Binding-site contacts:
Ligand atom O6 contacts residue ASN243 of chain 2.A at 3.0 Å (h-bond).
Ligand atom N3 contacts residue MET219 of chain 2.A at 3.6 Å.
Ligand atom C6 contacts residue GLY118 of chain 2.A at 4.0 Å.
Ligand atom N2 contacts residue GLU201 of chain 2.A at 2.9 Å (salt-bridge).
Ligand atom N7 contacts residue PHE200 of chain 2.A at 3.6 Å.
Ligand atom O6 contacts residue GLU201 of chain 2.A at 3.5 Å (salt-bridge).
Ligand atom C5 contacts residue PHE200 of chain 2.A at 3.6 Å (hydrophobic).
Ligand atom C6 contacts residue ASN243 of chain 2.A at 3.9 Å.
Ligand atom C8 contacts residue ASN243 of chain 2.A at 4.3 Å.
Ligand atom N9 contacts residue PHE200 of chain 2.A at 4.4 Å.
Ligand atom O6 contacts residue PHE200 of chain 2.A at 3.8 Å.
Ligand atom N7 contacts residue GLY118 of chain 2.A at 4.2 Å.
Ligand atom N2 contacts residue MET219 of chain 2.A at 3.4 Å.
Ligand atom N3 contacts residue VAL217 of chain 2.A at 4.2 Å.
Ligand atom C5 contacts residue ASN243 of chain 2.A at 4.2 Å.
Ligand atom N1 contacts residue VAL217 of chain 2.A at 3.7 Å.
Ligand atom C6 contacts residue VAL217 of chain 2.A at 4.1 Å (hydrophobic).
Ligand atom C2 contacts residue VAL217 of chain 2.A at 4.2 Å (hydrophobic).
Ligand atom N1 contacts residue GLU201 of chain 2.A at 2.6 Å (salt-bridge).
Ligand atom C8 contacts residue PHE200 of chain 2.A at 4.2 Å (hydrophobic).
Ligand atom C6 contacts residue GLU201 of chain 2.A at 3.5 Å.
Ligand atom N1 contacts residue LYS244 of chain 2.A at 3.9 Å.
Ligand atom C2 contacts residue GLY218 of chain 2.A at 3.8 Å.
Ligand atom O6 contacts residue LYS244 of chain 2.A at 2.9 Å (salt-bridge).
Ligand atom N2 contacts residue VAL217 of chain 2.A at 3.6 Å.
Ligand atom C8 contacts residue ALA116 of chain 2.A at 3.8 Å (hydrophobic).
Ligand atom O6 contacts residue GLY118 of chain 2.A at 4.1 Å.
Ligand atom N3 contacts residue GLY218 of chain 2.A at 3.5 Å.
Ligand atom C6 contacts residue PHE200 of chain 2.A at 3.8 Å (hydrophobic).
Ligand atom N2 contacts residue GLY218 of chain 2.A at 3.5 Å.
Ligand atom N1 contacts residue PHE200 of chain 2.A at 4.4 Å.
Ligand atom C2 contacts residue MET219 of chain 2.A at 3.6 Å (hydrophobic).
Ligand atom N2 contacts residue VAL195 of chain 2.A at 4.3 Å.
Ligand atom C4 contacts residue PHE200 of chain 2.A at 4.3 Å (hydrophobic).
Ligand atom C2 contacts residue GLU201 of chain 2.A at 3.5 Å.
Ligand atom C5 contacts residue GLY118 of chain 2.A at 4.1 Å.
Ligand atom O6 contacts residue VAL217 of chain 2.A at 4.2 Å.
Ligand atom N7 contacts residue ASN243 of chain 2.A at 3.4 Å (h-bond).
Ligand atom N9 contacts residue ALA116 of chain 2.A at 3.5 Å (h-bond).
Ligand atom C6 contacts residue LYS244 of chain 2.A at 3.8 Å.

Sequence of chain 2.A:
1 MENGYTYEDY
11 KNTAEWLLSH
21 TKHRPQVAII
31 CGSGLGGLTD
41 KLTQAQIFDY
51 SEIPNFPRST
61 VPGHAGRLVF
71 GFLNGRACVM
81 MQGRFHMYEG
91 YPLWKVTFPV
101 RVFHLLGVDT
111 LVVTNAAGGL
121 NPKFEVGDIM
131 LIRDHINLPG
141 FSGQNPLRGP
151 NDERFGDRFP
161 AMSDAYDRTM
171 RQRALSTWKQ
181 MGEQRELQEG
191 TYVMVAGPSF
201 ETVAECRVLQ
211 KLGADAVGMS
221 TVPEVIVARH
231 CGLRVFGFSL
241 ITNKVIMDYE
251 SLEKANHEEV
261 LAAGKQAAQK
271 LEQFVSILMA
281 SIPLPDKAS

This small molecule binds to this protein.
Small molecule (SMILES): Nc1nc2[nH]cnc2c(=O)[nH]1